Sequence of chain 1.PC:
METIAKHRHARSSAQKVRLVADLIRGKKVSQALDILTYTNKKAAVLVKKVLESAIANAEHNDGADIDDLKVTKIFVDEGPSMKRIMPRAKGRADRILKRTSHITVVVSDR

A small-molecule ligand and the protein it binds are described below.
Small molecule (SMILES): CC[C@H]1NC(=O)[C@@H](NC(=O)c2ncccc2O)[C@@H](C)OC(=O)[C@H](c2ccccc2)NC(=O)[C@@H]2CC(=O)[C@H](CS[C@@H]3CN4CCC3CC4)CN2C(=O)[C@H](Cc2ccc(N(C)C)cc2)N(C)C(=O)[C@@H]2CCCN2C1=O

Binding-site contacts:
Ligand atom C7 contacts residue ARG92 of chain 1.PC at 4.1 Å.
Ligand atom N1 contacts residue ARG92 of chain 1.PC at 4.3 Å.
Ligand atom C6 contacts residue LYS90 of chain 1.PC at 4.2 Å.
Ligand atom C6 contacts residue ARG92 of chain 1.PC at 4.3 Å.
Ligand atom C5 contacts residue LYS90 of chain 1.PC at 4.4 Å.